Binding-site contacts:
Ligand atom C6 contacts residue PRO155 of chain 1.A at 3.9 Å (hydrophobic).
Ligand atom O4 contacts residue TRP341 of chain 1.A at 3.7 Å.
Ligand atom O2 contacts residue MET331 of chain 1.A at 3.9 Å.
Ligand atom O3 contacts residue ASP66 of chain 1.A at 2.5 Å (salt-bridge).
Ligand atom O3 contacts residue ARG67 of chain 1.A at 3.0 Å (salt-bridge).
Ligand atom O2 contacts residue GLU112 of chain 1.A at 2.5 Å (salt-bridge).
Ligand atom C4 contacts residue TRP341 of chain 1.A at 3.5 Å (hydrophobic).
Ligand atom C2 contacts residue TRP231 of chain 1.A at 3.9 Å (hydrophobic).
Ligand atom O2 contacts residue LYS16 of chain 1.A at 2.7 Å (salt-bridge).
Ligand atom O1 contacts residue ASN13 of chain 1.A at 3.4 Å (h-bond).
Ligand atom O1 contacts residue LYS16 of chain 1.A at 3.2 Å (salt-bridge).
Ligand atom C1 contacts residue TYR156 of chain 1.A at 3.6 Å (hydrophobic).
Ligand atom O6 contacts residue GLU154 of chain 1.A at 2.7 Å (salt-bridge).
Ligand atom C2 contacts residue GLU112 of chain 1.A at 3.3 Å.
Ligand atom C4 contacts residue ARG67 of chain 1.A at 3.9 Å.
Ligand atom O2 contacts residue ALA64 of chain 1.A at 3.4 Å.
Ligand atom O3 contacts residue ALA64 of chain 1.A at 3.3 Å.
Ligand atom O2 contacts residue ASP66 of chain 1.A at 2.9 Å (salt-bridge).
Ligand atom O6 contacts residue TYR156 of chain 1.A at 3.0 Å (h-bond).
Ligand atom C4 contacts residue TYR156 of chain 1.A at 4.0 Å (hydrophobic).
Ligand atom C3 contacts residue ASP66 of chain 1.A at 3.4 Å.
Ligand atom O6 contacts residue PHE157 of chain 1.A at 3.8 Å.
Ligand atom C3 contacts residue TRP63 of chain 1.A at 3.7 Å (hydrophobic).
Ligand atom C6 contacts residue ARG345 of chain 1.A at 3.8 Å.
Ligand atom O4 contacts residue ARG345 of chain 1.A at 3.7 Å.
Ligand atom C1 contacts residue LYS16 of chain 1.A at 3.8 Å.
Ligand atom O1 contacts residue ASP15 of chain 1.A at 3.4 Å (salt-bridge).
Ligand atom O3 contacts residue TRP63 of chain 1.A at 3.5 Å (h-bond).
Ligand atom O5 contacts residue TYR156 of chain 1.A at 3.2 Å.
Ligand atom O2 contacts residue TRP63 of chain 1.A at 3.3 Å (h-bond).
Ligand atom C2 contacts residue ASP66 of chain 1.A at 3.3 Å.
Ligand atom C1 contacts residue TRP231 of chain 1.A at 3.7 Å (hydrophobic).
Ligand atom O6 contacts residue PRO155 of chain 1.A at 3.3 Å.
Ligand atom O3 contacts residue TRP341 of chain 1.A at 3.8 Å.
Ligand atom C6 contacts residue TRP341 of chain 1.A at 3.5 Å (hydrophobic).
Ligand atom O4 contacts residue ARG67 of chain 1.A at 2.8 Å (salt-bridge).
Ligand atom C6 contacts residue GLU154 of chain 1.A at 3.3 Å.
Ligand atom C2 contacts residue LYS16 of chain 1.A at 3.8 Å.
Ligand atom C1 contacts residue ASP15 of chain 1.A at 4.0 Å.
Ligand atom C6 contacts residue TYR156 of chain 1.A at 3.8 Å (hydrophobic).

This small molecule binds to this protein.
Small molecule (SMILES): OC[C@H]1O[C@H](O[C@H]2[C@H](O)[C@@H](O)[C@@H](O)O[C@@H]2CO)[C@H](O)[C@@H](O)[C@@H]1O

Sequence of chain 1.A:
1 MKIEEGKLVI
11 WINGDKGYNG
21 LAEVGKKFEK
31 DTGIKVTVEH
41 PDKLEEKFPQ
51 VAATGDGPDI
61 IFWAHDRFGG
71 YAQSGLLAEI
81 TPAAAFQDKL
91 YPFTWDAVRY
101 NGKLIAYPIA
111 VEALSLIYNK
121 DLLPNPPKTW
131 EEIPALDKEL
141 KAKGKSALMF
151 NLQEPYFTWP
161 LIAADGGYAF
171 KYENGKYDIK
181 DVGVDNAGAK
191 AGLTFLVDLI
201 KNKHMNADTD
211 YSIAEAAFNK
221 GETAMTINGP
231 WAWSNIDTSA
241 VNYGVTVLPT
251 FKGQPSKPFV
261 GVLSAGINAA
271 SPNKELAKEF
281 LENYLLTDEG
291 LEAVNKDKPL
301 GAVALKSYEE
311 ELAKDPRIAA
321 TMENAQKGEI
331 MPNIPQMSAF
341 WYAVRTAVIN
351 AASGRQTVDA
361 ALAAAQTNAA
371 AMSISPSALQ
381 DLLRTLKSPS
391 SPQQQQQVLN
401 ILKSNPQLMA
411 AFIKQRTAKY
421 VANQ